This small molecule binds to this protein.
Small molecule (SMILES): CC(=O)N[C@@H]1[C@@H](O)[C@H](O)[C@@H](CO)O[C@H]1O

Sequence of chain 1.E:
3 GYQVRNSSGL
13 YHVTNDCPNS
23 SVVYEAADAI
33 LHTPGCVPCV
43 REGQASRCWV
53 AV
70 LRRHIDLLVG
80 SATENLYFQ

Binding-site contacts:
Ligand atom O5 contacts residue VAL6 of chain 1.E at 3.8 Å.
Ligand atom C2 contacts residue SER10 of chain 1.E at 3.5 Å.
Ligand atom C4 contacts residue ASN8 of chain 1.E at 4.2 Å.
Ligand atom O4 contacts residue TYR13 of chain 1.E at 4.3 Å.
Ligand atom O5 contacts residue ASN8 of chain 1.E at 2.3 Å (h-bond).
Ligand atom C7 contacts residue ASN8 of chain 1.E at 3.8 Å.
Ligand atom C1 contacts residue TYR13 of chain 1.E at 4.0 Å (hydrophobic).
Ligand atom C3 contacts residue TYR13 of chain 1.E at 4.5 Å (hydrophobic).
Ligand atom N2 contacts residue ASN8 of chain 1.E at 2.9 Å (h-bond).
Ligand atom C5 contacts residue TYR13 of chain 1.E at 4.2 Å (hydrophobic).
Ligand atom C1 contacts residue ASN8 of chain 1.E at 1.4 Å.
Ligand atom C1 contacts residue SER10 of chain 1.E at 3.6 Å.
Ligand atom C3 contacts residue SER10 of chain 1.E at 3.6 Å.
Ligand atom C2 contacts residue ASN8 of chain 1.E at 2.5 Å.
Ligand atom C1 contacts residue VAL6 of chain 1.E at 4.5 Å (hydrophobic).
Ligand atom O6 contacts residue VAL6 of chain 1.E at 3.5 Å.
Ligand atom C8 contacts residue SER9 of chain 1.E at 3.4 Å.
Ligand atom C7 contacts residue SER9 of chain 1.E at 4.3 Å.
Ligand atom C8 contacts residue SER10 of chain 1.E at 4.1 Å.
Ligand atom O5 contacts residue TYR13 of chain 1.E at 4.3 Å.
Ligand atom C5 contacts residue ASN8 of chain 1.E at 3.6 Å.
Ligand atom N2 contacts residue SER10 of chain 1.E at 2.9 Å (h-bond).
Ligand atom O3 contacts residue SER10 of chain 1.E at 4.1 Å.
Ligand atom C7 contacts residue SER10 of chain 1.E at 4.0 Å.
Ligand atom C3 contacts residue ASN8 of chain 1.E at 3.7 Å.
Ligand atom O7 contacts residue ASN8 of chain 1.E at 4.1 Å.
Ligand atom O6 contacts residue TYR13 of chain 1.E at 4.2 Å.
Ligand atom O6 contacts residue VAL15 of chain 1.E at 4.0 Å.